The protein below binds the small molecule below.
Small molecule (SMILES): COC(=O)[C@@H]1C[C@H](C(=O)O)N[C@H]1[C@H](CC(C)C)NC(C)=O

Binding-site contacts:
Ligand atom C5 contacts residue TYR323 of chain 3.A at 3.1 Å (hydrophobic).
Ligand atom C5 contacts residue ARG289 of chain 3.A at 3.3 Å.
Ligand atom C14 contacts residue TRP97 of chain 3.A at 3.2 Å (hydrophobic).
Ligand atom O1 contacts residue ARG36 of chain 3.A at 3.0 Å (salt-bridge).
Ligand atom C11 contacts residue ARG143 of chain 3.A at 3.2 Å.
Ligand atom C4 contacts residue ARG36 of chain 3.A at 3.9 Å.
Ligand atom O3 contacts residue ASP69 of chain 3.A at 3.9 Å.
Ligand atom C1 contacts residue ASP69 of chain 3.A at 3.6 Å.
Ligand atom O3 contacts residue ARG70 of chain 3.A at 2.8 Å (salt-bridge).
Ligand atom C6 contacts residue ARG70 of chain 3.A at 4.0 Å.
Ligand atom C14 contacts residue GLU37 of chain 3.A at 3.4 Å.
Ligand atom C2 contacts residue GLU196 of chain 3.A at 3.9 Å.
Ligand atom C1 contacts residue TYR323 of chain 3.A at 3.7 Å (hydrophobic).
Ligand atom C2 contacts residue TYR323 of chain 3.A at 3.4 Å (hydrophobic).
Ligand atom O4 contacts residue GLU196 of chain 3.A at 3.3 Å (salt-bridge).
Ligand atom N1 contacts residue TYR323 of chain 3.A at 3.6 Å (h-bond).
Ligand atom C14 contacts residue LEU52 of chain 3.A at 3.9 Å (hydrophobic).
Ligand atom C4 contacts residue TYR323 of chain 3.A at 3.2 Å (hydrophobic).
Ligand atom C4 contacts residue GLU37 of chain 3.A at 3.5 Å.
Ligand atom C14 contacts residue GLU146 of chain 3.A at 3.8 Å.
Ligand atom O2 contacts residue TYR323 of chain 3.A at 3.0 Å (h-bond).
Ligand atom C11 contacts residue ALA165 of chain 3.A at 3.6 Å (hydrophobic).
Ligand atom O2 contacts residue ARG211 of chain 3.A at 3.0 Å (salt-bridge).
Ligand atom C12 contacts residue ALA165 of chain 3.A at 3.7 Å (hydrophobic).
Ligand atom O4 contacts residue GLU146 of chain 3.A at 3.8 Å.
Ligand atom O1 contacts residue TYR323 of chain 3.A at 3.7 Å.
Ligand atom O2 contacts residue ARG289 of chain 3.A at 2.8 Å (salt-bridge).
Ligand atom C7 contacts residue TRP97 of chain 3.A at 3.9 Å (hydrophobic).
Ligand atom C10 contacts residue ARG143 of chain 3.A at 3.9 Å.
Ligand atom C3 contacts residue TYR323 of chain 3.A at 3.5 Å (hydrophobic).
Ligand atom C14 contacts residue ARG74 of chain 3.A at 3.4 Å.
Ligand atom C11 contacts residue GLU195 of chain 3.A at 3.5 Å.
Ligand atom O4 contacts residue GLU37 of chain 3.A at 3.1 Å.
Ligand atom C4 contacts residue ASP69 of chain 3.A at 3.6 Å.
Ligand atom C13 contacts residue GLU37 of chain 3.A at 3.4 Å.
Ligand atom O5 contacts residue GLU37 of chain 3.A at 3.5 Å (salt-bridge).
Ligand atom O1 contacts residue ARG289 of chain 3.A at 2.6 Å (salt-bridge).
Ligand atom O4 contacts residue TYR323 of chain 3.A at 3.3 Å (h-bond).
Ligand atom O5 contacts residue ASP69 of chain 3.A at 3.6 Å.
Ligand atom C13 contacts residue TYR323 of chain 3.A at 3.8 Å (hydrophobic).

Sequence of chain 3.A:
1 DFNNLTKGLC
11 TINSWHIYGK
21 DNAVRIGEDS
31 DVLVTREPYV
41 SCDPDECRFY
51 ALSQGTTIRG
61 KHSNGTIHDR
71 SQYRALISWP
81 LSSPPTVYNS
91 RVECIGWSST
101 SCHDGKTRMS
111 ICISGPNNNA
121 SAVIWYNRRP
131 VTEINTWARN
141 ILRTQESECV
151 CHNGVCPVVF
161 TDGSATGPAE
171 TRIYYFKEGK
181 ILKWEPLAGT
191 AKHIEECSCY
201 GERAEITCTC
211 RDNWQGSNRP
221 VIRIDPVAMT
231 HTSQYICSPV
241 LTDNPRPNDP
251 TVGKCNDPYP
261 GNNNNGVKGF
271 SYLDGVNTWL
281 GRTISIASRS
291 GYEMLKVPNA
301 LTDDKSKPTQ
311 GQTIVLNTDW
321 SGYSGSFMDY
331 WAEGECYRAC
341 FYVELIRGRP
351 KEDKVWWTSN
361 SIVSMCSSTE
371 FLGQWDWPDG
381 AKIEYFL